Sequence of chain 1.B:
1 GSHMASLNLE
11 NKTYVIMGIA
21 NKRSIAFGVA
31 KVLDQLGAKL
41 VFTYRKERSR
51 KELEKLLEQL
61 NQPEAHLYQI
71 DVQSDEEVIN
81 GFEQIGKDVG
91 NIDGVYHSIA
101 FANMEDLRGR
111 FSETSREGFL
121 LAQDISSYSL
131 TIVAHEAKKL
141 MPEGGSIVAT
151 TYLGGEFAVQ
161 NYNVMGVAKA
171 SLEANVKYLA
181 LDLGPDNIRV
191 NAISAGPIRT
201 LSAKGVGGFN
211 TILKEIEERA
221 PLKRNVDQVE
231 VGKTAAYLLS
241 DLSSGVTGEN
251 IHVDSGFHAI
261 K

Binding-site contacts:
Ligand atom O14 contacts residue PHE101 of chain 1.B at 3.6 Å.
Ligand atom C27 contacts residue ALA100 of chain 1.B at 3.7 Å (hydrophobic).
Ligand atom C02 contacts residue TYR162 of chain 1.B at 3.7 Å (hydrophobic).
Ligand atom C04 contacts residue VAL206 of chain 1.B at 3.3 Å (hydrophobic).
Ligand atom O21 contacts residue PHE101 of chain 1.B at 3.6 Å.
Ligand atom O17 contacts residue PHE101 of chain 1.B at 3.5 Å.
Ligand atom O17 contacts residue ALA102 of chain 1.B at 2.7 Å (h-bond).
Ligand atom C34 contacts residue NDP1 of chain 1.K at 3.4 Å.
Ligand atom N28 contacts residue SER202 of chain 1.B at 2.8 Å (h-bond).
Ligand atom C37 contacts residue NDP1 of chain 1.K at 3.2 Å.
Ligand atom C05 contacts residue ASN161 of chain 1.B at 3.5 Å.
Ligand atom C30 contacts residue TYR162 of chain 1.B at 3.4 Å (hydrophobic).
Ligand atom O26 contacts residue SER202 of chain 1.B at 3.5 Å (h-bond).
Ligand atom C37 contacts residue TYR162 of chain 1.B at 3.6 Å (hydrophobic).
Ligand atom O38 contacts residue NDP1 of chain 1.K at 2.5 Å (h-bond).
Ligand atom C03 contacts residue ILE212 of chain 1.B at 3.6 Å (hydrophobic).
Ligand atom O38 contacts residue TYR162 of chain 1.B at 2.7 Å (h-bond).
Ligand atom C32 contacts residue ILE212 of chain 1.B at 3.7 Å (hydrophobic).
Ligand atom C01 contacts residue TYR162 of chain 1.B at 3.4 Å (hydrophobic).
Ligand atom O29 contacts residue PHE101 of chain 1.B at 3.2 Å.
Ligand atom N28 contacts residue ALA100 of chain 1.B at 2.7 Å (h-bond).
Ligand atom O26 contacts residue NDP1 of chain 1.K at 3.6 Å.
Ligand atom C36 contacts residue TYR162 of chain 1.B at 3.6 Å (hydrophobic).
Ligand atom C15 contacts residue SER202 of chain 1.B at 3.8 Å.
Ligand atom O29 contacts residue NDP1 of chain 1.K at 3.4 Å.
Ligand atom O29 contacts residue ALA100 of chain 1.B at 3.6 Å.
Ligand atom C11 contacts residue SER202 of chain 1.B at 3.8 Å.
Ligand atom C01 contacts residue GLN160 of chain 1.B at 3.7 Å.
Ligand atom C12 contacts residue SER202 of chain 1.B at 3.2 Å.
Ligand atom O39 contacts residue NDP1 of chain 1.K at 3.0 Å.
Ligand atom C36 contacts residue NDP1 of chain 1.K at 3.4 Å.
Ligand atom C25 contacts residue NDP1 of chain 1.K at 3.5 Å.
Ligand atom C33 contacts residue NDP1 of chain 1.K at 3.4 Å.
Ligand atom C35 contacts residue ALA203 of chain 1.B at 3.8 Å (hydrophobic).
Ligand atom C06 contacts residue ASN161 of chain 1.B at 3.8 Å.
Ligand atom C16 contacts residue PHE101 of chain 1.B at 3.8 Å (hydrophobic).
Ligand atom O14 contacts residue ALA102 of chain 1.B at 3.0 Å (h-bond).
Ligand atom C27 contacts residue SER202 of chain 1.B at 3.6 Å.
Ligand atom C35 contacts residue NDP1 of chain 1.K at 3.5 Å.
Ligand atom O38 contacts residue LYS169 of chain 1.B at 3.8 Å.

This protein binds this small molecule.
Small molecule (SMILES): C=C(CC/C=C\C=C\C[C@H](C)CC(=O)C[C@@H](O)CNC(=O)[C@H](C)[C@@H](C)OC(N)=O)C[C@@H](C)C/C(C)=C/C(=O)O